Sequence of chain 1.A:
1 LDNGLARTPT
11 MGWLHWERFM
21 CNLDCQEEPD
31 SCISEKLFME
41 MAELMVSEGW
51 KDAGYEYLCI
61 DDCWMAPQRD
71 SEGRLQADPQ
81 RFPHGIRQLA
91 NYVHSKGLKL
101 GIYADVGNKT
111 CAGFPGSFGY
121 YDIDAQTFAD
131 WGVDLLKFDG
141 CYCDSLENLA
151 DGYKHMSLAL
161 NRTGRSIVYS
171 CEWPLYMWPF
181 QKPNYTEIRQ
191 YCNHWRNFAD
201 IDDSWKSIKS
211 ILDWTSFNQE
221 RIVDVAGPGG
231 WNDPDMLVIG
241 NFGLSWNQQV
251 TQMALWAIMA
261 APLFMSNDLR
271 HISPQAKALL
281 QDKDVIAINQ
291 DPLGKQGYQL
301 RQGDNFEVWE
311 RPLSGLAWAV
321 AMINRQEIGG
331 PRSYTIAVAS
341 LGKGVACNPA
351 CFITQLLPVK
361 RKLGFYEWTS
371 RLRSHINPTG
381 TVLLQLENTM

This protein binds this small molecule.
Small molecule (SMILES): CC(=O)N[C@H]1CO[C@H](CO[C@@H]2O[C@@H](C)[C@@H](O)[C@@H](O)[C@@H]2O)[C@@H](O)[C@@H]1O

Binding-site contacts:
Ligand atom N2 contacts residue ASN108 of chain 1.A at 2.8 Å (h-bond).
Ligand atom C1 contacts residue PHE118 of chain 1.A at 4.0 Å (hydrophobic).
Ligand atom C7 contacts residue ASN148 of chain 1.A at 3.9 Å.
Ligand atom C4 contacts residue ASP144 of chain 1.A at 4.1 Å.
Ligand atom O7 contacts residue ASN108 of chain 1.A at 3.2 Å (h-bond).
Ligand atom C8 contacts residue ASN148 of chain 1.A at 3.5 Å.
Ligand atom C3 contacts residue ASN108 of chain 1.A at 3.8 Å.
Ligand atom O3 contacts residue ASN148 of chain 1.A at 3.6 Å (h-bond).
Ligand atom C3 contacts residue ASN148 of chain 1.A at 4.5 Å.
Ligand atom C8 contacts residue CYS143 of chain 1.A at 3.7 Å (hydrophobic).
Ligand atom N2 contacts residue ASN148 of chain 1.A at 4.0 Å.
Ligand atom C4 contacts residue ASN108 of chain 1.A at 4.2 Å.
Ligand atom C8 contacts residue ASP144 of chain 1.A at 3.9 Å.
Ligand atom C7 contacts residue TYR142 of chain 1.A at 3.8 Å (hydrophobic).
Ligand atom C3 contacts residue PHE118 of chain 1.A at 3.9 Å (hydrophobic).
Ligand atom C7 contacts residue ASP144 of chain 1.A at 3.5 Å.
Ligand atom C8 contacts residue PHE118 of chain 1.A at 3.7 Å (hydrophobic).
Ligand atom N2 contacts residue PHE118 of chain 1.A at 3.6 Å.
Ligand atom O7 contacts residue CYS143 of chain 1.A at 3.5 Å.
Ligand atom C8 contacts residue GLY107 of chain 1.A at 4.2 Å.
Ligand atom C8 contacts residue TYR142 of chain 1.A at 4.1 Å (hydrophobic).
Ligand atom C7 contacts residue CYS143 of chain 1.A at 4.1 Å (hydrophobic).
Ligand atom C5 contacts residue ASN108 of chain 1.A at 3.7 Å.
Ligand atom O7 contacts residue ASP144 of chain 1.A at 3.1 Å (salt-bridge).
Ligand atom C1 contacts residue ASN108 of chain 1.A at 1.4 Å.
Ligand atom C2 contacts residue PHE118 of chain 1.A at 4.1 Å (hydrophobic).
Ligand atom O5 contacts residue ASN108 of chain 1.A at 2.4 Å (h-bond).
Ligand atom C3 contacts residue ASP144 of chain 1.A at 3.6 Å.
Ligand atom C2 contacts residue ASP144 of chain 1.A at 3.8 Å.
Ligand atom C7 contacts residue ASN108 of chain 1.A at 3.3 Å.
Ligand atom C7 contacts residue PHE118 of chain 1.A at 4.3 Å (hydrophobic).
Ligand atom O7 contacts residue TYR142 of chain 1.A at 3.1 Å (h-bond).
Ligand atom O3 contacts residue ASP144 of chain 1.A at 2.7 Å (salt-bridge).
Ligand atom N2 contacts residue ASP144 of chain 1.A at 4.1 Å.
Ligand atom C2 contacts residue ASN108 of chain 1.A at 2.4 Å.